Binding-site contacts:
Ligand atom C5 contacts residue ASN91 of chain 1.A at 3.3 Å.
Ligand atom C4 contacts residue ASN91 of chain 1.A at 4.1 Å.
Ligand atom C7 contacts residue ILE92 of chain 1.A at 3.9 Å (hydrophobic).
Ligand atom C6 contacts residue HIS98 of chain 1.B at 4.3 Å.
Ligand atom O5 contacts residue ASN91 of chain 1.A at 2.0 Å (h-bond).
Ligand atom C7 contacts residue THR93 of chain 1.A at 3.7 Å.
Ligand atom C8 contacts residue ILE92 of chain 1.A at 3.0 Å (hydrophobic).
Ligand atom C1 contacts residue ASN91 of chain 1.A at 1.4 Å.
Ligand atom C7 contacts residue ASN91 of chain 1.A at 3.2 Å.
Ligand atom C3 contacts residue ASN91 of chain 1.A at 3.8 Å.
Ligand atom O7 contacts residue ASN91 of chain 1.A at 3.6 Å.
Ligand atom C8 contacts residue ASN91 of chain 1.A at 3.7 Å.
Ligand atom N2 contacts residue ASN91 of chain 1.A at 3.1 Å (h-bond).
Ligand atom C8 contacts residue THR93 of chain 1.A at 2.5 Å.
Ligand atom C2 contacts residue ASN91 of chain 1.A at 2.8 Å.
Ligand atom N2 contacts residue THR93 of chain 1.A at 4.2 Å.
Ligand atom C6 contacts residue ASN91 of chain 1.A at 4.2 Å.
Ligand atom O6 contacts residue HIS98 of chain 1.B at 4.1 Å.
Ligand atom O7 contacts residue ILE92 of chain 1.A at 4.2 Å.

A protein and the small-molecule ligand that binds it are described below.
Small molecule (SMILES): CC(=O)N[C@@H]1[C@@H](O)[C@H](O)[C@@H](CO)O[C@H]1O

Sequence of chain 1.B:
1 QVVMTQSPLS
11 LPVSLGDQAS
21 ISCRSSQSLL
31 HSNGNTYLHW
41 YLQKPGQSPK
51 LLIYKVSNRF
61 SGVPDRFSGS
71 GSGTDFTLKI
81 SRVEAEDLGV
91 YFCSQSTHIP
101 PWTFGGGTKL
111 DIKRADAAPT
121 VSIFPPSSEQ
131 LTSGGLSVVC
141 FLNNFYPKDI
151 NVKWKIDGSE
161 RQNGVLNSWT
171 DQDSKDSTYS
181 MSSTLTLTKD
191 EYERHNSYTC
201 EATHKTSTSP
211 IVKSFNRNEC

Sequence of chain 1.A:
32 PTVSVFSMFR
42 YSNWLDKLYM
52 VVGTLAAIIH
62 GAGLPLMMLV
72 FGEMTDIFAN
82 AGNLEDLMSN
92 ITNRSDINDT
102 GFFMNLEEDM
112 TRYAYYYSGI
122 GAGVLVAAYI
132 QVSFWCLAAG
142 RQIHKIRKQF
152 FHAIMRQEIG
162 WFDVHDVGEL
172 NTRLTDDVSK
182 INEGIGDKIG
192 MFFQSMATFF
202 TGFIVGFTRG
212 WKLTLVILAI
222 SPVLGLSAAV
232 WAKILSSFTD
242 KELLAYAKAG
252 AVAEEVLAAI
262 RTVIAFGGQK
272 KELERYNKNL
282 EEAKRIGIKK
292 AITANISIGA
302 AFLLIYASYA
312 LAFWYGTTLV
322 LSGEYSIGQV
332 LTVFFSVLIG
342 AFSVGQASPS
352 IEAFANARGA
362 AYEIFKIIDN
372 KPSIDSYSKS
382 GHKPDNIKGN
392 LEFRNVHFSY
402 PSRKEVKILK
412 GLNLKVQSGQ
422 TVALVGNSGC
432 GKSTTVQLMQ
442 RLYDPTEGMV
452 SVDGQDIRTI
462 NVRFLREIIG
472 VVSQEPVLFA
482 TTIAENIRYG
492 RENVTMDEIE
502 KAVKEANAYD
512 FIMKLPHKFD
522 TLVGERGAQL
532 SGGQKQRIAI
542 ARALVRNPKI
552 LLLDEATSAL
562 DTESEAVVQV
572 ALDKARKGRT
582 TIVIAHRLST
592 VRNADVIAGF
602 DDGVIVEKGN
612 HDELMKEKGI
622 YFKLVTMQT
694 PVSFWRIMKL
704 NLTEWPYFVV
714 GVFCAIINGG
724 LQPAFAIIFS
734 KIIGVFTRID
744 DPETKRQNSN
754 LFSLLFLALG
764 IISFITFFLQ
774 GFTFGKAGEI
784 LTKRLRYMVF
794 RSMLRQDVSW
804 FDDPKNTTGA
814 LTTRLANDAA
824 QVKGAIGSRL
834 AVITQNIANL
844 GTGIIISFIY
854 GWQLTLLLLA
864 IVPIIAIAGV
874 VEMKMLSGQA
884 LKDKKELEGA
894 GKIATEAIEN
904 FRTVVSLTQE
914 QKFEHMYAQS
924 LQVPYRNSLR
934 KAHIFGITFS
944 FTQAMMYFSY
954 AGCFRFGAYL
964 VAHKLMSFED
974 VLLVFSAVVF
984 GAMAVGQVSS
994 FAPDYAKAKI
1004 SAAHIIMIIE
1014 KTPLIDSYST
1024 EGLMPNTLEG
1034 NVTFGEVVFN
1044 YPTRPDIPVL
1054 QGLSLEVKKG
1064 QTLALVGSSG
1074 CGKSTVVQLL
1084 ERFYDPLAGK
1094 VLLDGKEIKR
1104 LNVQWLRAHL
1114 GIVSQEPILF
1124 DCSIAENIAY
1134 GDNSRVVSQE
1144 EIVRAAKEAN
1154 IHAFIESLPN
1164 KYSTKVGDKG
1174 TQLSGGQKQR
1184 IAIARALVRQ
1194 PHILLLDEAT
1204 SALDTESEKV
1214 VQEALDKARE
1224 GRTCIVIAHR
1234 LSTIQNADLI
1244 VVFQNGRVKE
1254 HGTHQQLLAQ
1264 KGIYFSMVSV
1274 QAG